Binding-site contacts:
Ligand atom C4 contacts residue PHE352 of chain 1.B at 3.6 Å (hydrophobic).
Ligand atom C4 contacts residue TYR415 of chain 1.B at 3.9 Å (hydrophobic).
Ligand atom C3 contacts residue PHE496 of chain 1.B at 4.0 Å (hydrophobic).
Ligand atom O1 contacts residue GLY574 of chain 1.B at 2.9 Å (h-bond).
Ligand atom C6 contacts residue LEU530 of chain 1.B at 3.9 Å (hydrophobic).
Ligand atom C5 contacts residue PHE352 of chain 1.B at 3.5 Å (hydrophobic).
Ligand atom C6 contacts residue PHE352 of chain 1.B at 4.5 Å (hydrophobic).
Ligand atom C4 contacts residue PHE496 of chain 1.B at 4.4 Å (hydrophobic).
Ligand atom C6 contacts residue FAD1 of chain 1.Z at 3.2 Å.
Ligand atom C1 contacts residue GLY573 of chain 1.B at 4.1 Å.
Ligand atom C1 contacts residue TYR570 of chain 1.B at 3.5 Å (hydrophobic).
Ligand atom C2 contacts residue GLY573 of chain 1.B at 3.8 Å.
Ligand atom C2 contacts residue GLY574 of chain 1.B at 4.0 Å.
Ligand atom C3 contacts residue TYR376 of chain 1.B at 4.4 Å (hydrophobic).
Ligand atom C2 contacts residue PHE496 of chain 1.B at 4.4 Å (hydrophobic).
Ligand atom O1 contacts residue ALA575 of chain 1.B at 4.4 Å.
Ligand atom C1 contacts residue FAD1 of chain 1.Z at 3.3 Å.
Ligand atom C4 contacts residue FAD1 of chain 1.Z at 3.9 Å.
Ligand atom C1 contacts residue GLY574 of chain 1.B at 3.9 Å.
Ligand atom O1 contacts residue GLY573 of chain 1.B at 3.5 Å.
Ligand atom C3 contacts residue TYR415 of chain 1.B at 4.0 Å (hydrophobic).
Ligand atom C5 contacts residue LEU530 of chain 1.B at 4.4 Å (hydrophobic).
Ligand atom O1 contacts residue TYR376 of chain 1.B at 3.3 Å (h-bond).
Ligand atom O1 contacts residue FAD1 of chain 1.Z at 3.2 Å (h-bond).
Ligand atom C6 contacts residue TYR376 of chain 1.B at 3.1 Å (hydrophobic).
Ligand atom O1 contacts residue TYR570 of chain 1.B at 2.7 Å (h-bond).
Ligand atom C1 contacts residue TYR376 of chain 1.B at 3.1 Å (hydrophobic).
Ligand atom C5 contacts residue FAD1 of chain 1.Z at 3.3 Å.
Ligand atom C2 contacts residue FAD1 of chain 1.Z at 3.6 Å.
Ligand atom C2 contacts residue TRP113 of chain 1.B at 3.8 Å (hydrophobic).
Ligand atom O1 contacts residue ALA572 of chain 1.B at 4.3 Å.
Ligand atom C4 contacts residue TYR376 of chain 1.B at 4.3 Å (hydrophobic).
Ligand atom C4 contacts residue ALA111 of chain 1.B at 4.4 Å (hydrophobic).
Ligand atom C3 contacts residue FAD1 of chain 1.Z at 3.7 Å.
Ligand atom C3 contacts residue TRP113 of chain 1.B at 3.8 Å (hydrophobic).
Ligand atom C3 contacts residue ALA111 of chain 1.B at 4.4 Å (hydrophobic).
Ligand atom C5 contacts residue TYR376 of chain 1.B at 3.8 Å (hydrophobic).
Ligand atom C6 contacts residue TYR570 of chain 1.B at 3.3 Å (hydrophobic).
Ligand atom C2 contacts residue TYR376 of chain 1.B at 3.7 Å (hydrophobic).

This protein binds this small molecule.
Small molecule (SMILES): O=C1C=CCCC1

Sequence of chain 1.B:
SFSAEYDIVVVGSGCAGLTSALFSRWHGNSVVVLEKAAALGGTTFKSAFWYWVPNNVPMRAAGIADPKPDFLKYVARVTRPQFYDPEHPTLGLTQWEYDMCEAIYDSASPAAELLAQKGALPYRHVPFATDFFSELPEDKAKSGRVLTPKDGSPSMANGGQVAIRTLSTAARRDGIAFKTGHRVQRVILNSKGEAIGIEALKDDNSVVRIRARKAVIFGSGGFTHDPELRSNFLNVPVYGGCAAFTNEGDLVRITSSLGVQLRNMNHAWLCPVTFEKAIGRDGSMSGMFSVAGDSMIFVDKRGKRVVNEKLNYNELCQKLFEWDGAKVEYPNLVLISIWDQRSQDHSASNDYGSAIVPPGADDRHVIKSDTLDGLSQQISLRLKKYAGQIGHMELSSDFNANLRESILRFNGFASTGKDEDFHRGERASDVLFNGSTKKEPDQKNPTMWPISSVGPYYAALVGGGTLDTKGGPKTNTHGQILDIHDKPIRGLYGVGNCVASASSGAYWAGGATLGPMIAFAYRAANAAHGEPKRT